Sequence of chain 1.A:
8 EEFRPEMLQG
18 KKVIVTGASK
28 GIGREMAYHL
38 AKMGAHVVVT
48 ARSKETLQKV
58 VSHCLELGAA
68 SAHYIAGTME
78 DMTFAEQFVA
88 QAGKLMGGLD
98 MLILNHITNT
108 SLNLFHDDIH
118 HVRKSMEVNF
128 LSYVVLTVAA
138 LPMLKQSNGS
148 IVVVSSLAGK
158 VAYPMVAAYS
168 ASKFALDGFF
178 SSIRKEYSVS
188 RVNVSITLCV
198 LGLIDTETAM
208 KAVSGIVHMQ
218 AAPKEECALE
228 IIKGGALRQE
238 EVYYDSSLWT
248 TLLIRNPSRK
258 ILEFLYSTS

This protein binds this small molecule.
Small molecule (SMILES): C[C@H](NC1=NC(=O)[C@](C)(C(C)(C)O)S1)c1ccc(F)cc1

Binding-site contacts:
Ligand atom F18 contacts residue LEU109 of chain 1.A at 3.4 Å.
Ligand atom C4 contacts residue TYR166 of chain 1.A at 4.1 Å (hydrophobic).
Ligand atom F18 contacts residue VAL163 of chain 1.A at 4.0 Å.
Ligand atom C11 contacts residue TYR166 of chain 1.A at 3.7 Å (hydrophobic).
Ligand atom C4 contacts residue VAL163 of chain 1.A at 3.7 Å (hydrophobic).
Ligand atom C10 contacts residue TYR166 of chain 1.A at 3.9 Å (hydrophobic).
Ligand atom N9 contacts residue NDP1 of chain 1.E at 3.3 Å.
Ligand atom C17 contacts residue LEU200 of chain 1.A at 3.6 Å (hydrophobic).
Ligand atom C17 contacts residue NDP1 of chain 1.E at 4.2 Å.
Ligand atom C14 contacts residue LEU154 of chain 1.A at 4.1 Å (hydrophobic).
Ligand atom C14 contacts residue SER153 of chain 1.A at 3.6 Å.
Ligand atom N15 contacts residue NDP1 of chain 1.E at 3.6 Å.
Ligand atom N15 contacts residue ALA155 of chain 1.A at 3.9 Å.
Ligand atom F18 contacts residue SER108 of chain 1.A at 3.0 Å.
Ligand atom C11 contacts residue SER153 of chain 1.A at 4.0 Å.
Ligand atom C5 contacts residue VAL163 of chain 1.A at 4.1 Å (hydrophobic).
Ligand atom O16 contacts residue ALA155 of chain 1.A at 2.6 Å (h-bond).
Ligand atom C19 contacts residue TYR166 of chain 1.A at 3.6 Å (hydrophobic).
Ligand atom F18 contacts residue THR107 of chain 1.A at 3.4 Å.
Ligand atom C17 contacts residue GLY199 of chain 1.A at 3.7 Å.
Ligand atom O16 contacts residue SER153 of chain 1.A at 3.5 Å.
Ligand atom C19 contacts residue ILE104 of chain 1.A at 3.9 Å (hydrophobic).
Ligand atom C10 contacts residue NDP1 of chain 1.E at 3.6 Å.
Ligand atom C11 contacts residue NDP1 of chain 1.E at 3.4 Å.
Ligand atom S12 contacts residue NDP1 of chain 1.E at 3.7 Å.
Ligand atom C19 contacts residue NDP1 of chain 1.E at 3.5 Å.
Ligand atom N15 contacts residue SER153 of chain 1.A at 3.1 Å.
Ligand atom C6 contacts residue ALA209 of chain 1.A at 4.0 Å (hydrophobic).
Ligand atom C14 contacts residue ALA155 of chain 1.A at 3.7 Å (hydrophobic).
Ligand atom C6 contacts residue THR107 of chain 1.A at 4.0 Å.
Ligand atom C5 contacts residue THR107 of chain 1.A at 3.6 Å.
Ligand atom N9 contacts residue SER153 of chain 1.A at 4.0 Å.
Ligand atom C6 contacts residue VAL210 of chain 1.A at 3.9 Å (hydrophobic).
Ligand atom O16 contacts residue LEU154 of chain 1.A at 3.3 Å (h-bond).
Ligand atom C3 contacts residue TYR166 of chain 1.A at 3.7 Å (hydrophobic).
Ligand atom N9 contacts residue TYR166 of chain 1.A at 2.9 Å (h-bond).
Ligand atom C17 contacts residue LEU154 of chain 1.A at 4.2 Å (hydrophobic).
Ligand atom N15 contacts residue TYR166 of chain 1.A at 3.4 Å.
Ligand atom C14 contacts residue NDP1 of chain 1.E at 4.2 Å.
Ligand atom O20 contacts residue TYR160 of chain 1.A at 3.5 Å.